Sequence of chain 1.A:
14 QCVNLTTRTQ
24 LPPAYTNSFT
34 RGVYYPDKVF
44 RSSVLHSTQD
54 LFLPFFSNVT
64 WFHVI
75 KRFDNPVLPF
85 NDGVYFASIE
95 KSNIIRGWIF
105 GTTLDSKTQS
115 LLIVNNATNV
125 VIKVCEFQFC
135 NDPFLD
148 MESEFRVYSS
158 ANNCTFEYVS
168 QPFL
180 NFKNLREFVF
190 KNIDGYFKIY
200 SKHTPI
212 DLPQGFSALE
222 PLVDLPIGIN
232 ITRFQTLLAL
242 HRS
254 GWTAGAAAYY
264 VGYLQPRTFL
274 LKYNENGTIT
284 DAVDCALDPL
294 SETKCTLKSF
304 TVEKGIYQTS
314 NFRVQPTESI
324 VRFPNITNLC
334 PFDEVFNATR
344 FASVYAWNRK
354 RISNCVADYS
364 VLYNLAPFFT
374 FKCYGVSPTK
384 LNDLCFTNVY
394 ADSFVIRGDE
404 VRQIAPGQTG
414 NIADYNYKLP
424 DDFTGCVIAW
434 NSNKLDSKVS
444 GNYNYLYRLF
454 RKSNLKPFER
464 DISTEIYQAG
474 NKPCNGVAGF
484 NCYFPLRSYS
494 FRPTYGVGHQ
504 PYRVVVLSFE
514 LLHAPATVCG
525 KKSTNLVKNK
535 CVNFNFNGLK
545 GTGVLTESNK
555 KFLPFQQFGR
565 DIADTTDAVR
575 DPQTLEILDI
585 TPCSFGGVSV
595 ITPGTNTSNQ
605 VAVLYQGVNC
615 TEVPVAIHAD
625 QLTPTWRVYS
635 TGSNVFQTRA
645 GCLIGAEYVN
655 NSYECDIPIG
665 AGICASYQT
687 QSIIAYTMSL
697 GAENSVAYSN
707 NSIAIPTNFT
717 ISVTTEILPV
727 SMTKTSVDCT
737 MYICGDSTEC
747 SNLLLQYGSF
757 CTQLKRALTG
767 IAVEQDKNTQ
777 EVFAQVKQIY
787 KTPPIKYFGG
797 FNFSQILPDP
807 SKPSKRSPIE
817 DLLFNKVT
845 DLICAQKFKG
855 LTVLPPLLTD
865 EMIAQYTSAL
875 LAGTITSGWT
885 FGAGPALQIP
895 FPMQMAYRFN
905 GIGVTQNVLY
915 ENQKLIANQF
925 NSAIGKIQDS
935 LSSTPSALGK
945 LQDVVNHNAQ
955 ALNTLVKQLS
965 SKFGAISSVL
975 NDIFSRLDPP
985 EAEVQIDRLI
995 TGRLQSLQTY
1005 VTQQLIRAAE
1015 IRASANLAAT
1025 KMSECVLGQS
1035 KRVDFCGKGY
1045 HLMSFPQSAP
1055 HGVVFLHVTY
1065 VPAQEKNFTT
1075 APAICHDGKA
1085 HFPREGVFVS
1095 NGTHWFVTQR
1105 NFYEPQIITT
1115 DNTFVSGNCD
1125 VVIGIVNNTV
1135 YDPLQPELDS

Binding-site contacts:
Ligand atom C3 contacts residue ASN1131 of chain 1.A at 3.9 Å.
Ligand atom C4 contacts residue ASN1131 of chain 1.A at 4.3 Å.
Ligand atom C1 contacts residue ASN1131 of chain 1.A at 1.4 Å.
Ligand atom C7 contacts residue ASN1131 of chain 1.A at 3.1 Å.
Ligand atom O7 contacts residue ASN1131 of chain 1.A at 4.0 Å.
Ligand atom C2 contacts residue ASN1131 of chain 1.A at 2.6 Å.
Ligand atom C8 contacts residue ASN1131 of chain 1.A at 3.4 Å.
Ligand atom O5 contacts residue ASN1131 of chain 1.A at 2.4 Å (h-bond).
Ligand atom N2 contacts residue ASN1131 of chain 1.A at 2.3 Å (h-bond).
Ligand atom C5 contacts residue ASN1131 of chain 1.A at 3.7 Å.

The protein below binds the small molecule below.
Small molecule (SMILES): CC(=O)N[C@H]1[C@H](O[C@H]2[C@H](O)[C@@H](NC(C)=O)CO[C@@H]2CO)O[C@H](CO)[C@@H](O)[C@@H]1O